Binding-site contacts:
Ligand atom N4 contacts residue THR294 of chain 1.A at 3.3 Å (h-bond).
Ligand atom C3 contacts residue FAD1 of chain 1.B at 4.0 Å.
Ligand atom C4 contacts residue ALA296 of chain 1.A at 4.0 Å (hydrophobic).
Ligand atom C5 contacts residue PRO293 of chain 1.A at 3.5 Å (hydrophobic).
Ligand atom C2 contacts residue LEU199 of chain 1.A at 3.8 Å (hydrophobic).
Ligand atom C5 contacts residue FAD1 of chain 1.B at 3.6 Å.
Ligand atom C2 contacts residue FAD1 of chain 1.B at 3.8 Å.
Ligand atom C1' contacts residue SER212 of chain 1.A at 3.6 Å.
Ligand atom C1 contacts residue TYR222 of chain 1.A at 4.0 Å (hydrophobic).
Ligand atom C3 contacts residue VAL47 of chain 1.A at 3.9 Å (hydrophobic).
Ligand atom C1 contacts residue FAD1 of chain 1.B at 3.6 Å.
Ligand atom C1' contacts residue ARG214 of chain 1.A at 3.7 Å.
Ligand atom O1' contacts residue ARG214 of chain 1.A at 3.0 Å (salt-bridge).
Ligand atom O1' contacts residue GLY46 of chain 1.A at 3.8 Å.
Ligand atom N4 contacts residue LEU210 of chain 1.A at 4.1 Å.
Ligand atom C5 contacts residue TRP185 of chain 1.A at 3.5 Å (hydrophobic).
Ligand atom C1' contacts residue GLY46 of chain 1.A at 4.0 Å.
Ligand atom N4 contacts residue TRP185 of chain 1.A at 4.1 Å.
Ligand atom C5 contacts residue LEU210 of chain 1.A at 3.9 Å (hydrophobic).
Ligand atom O2' contacts residue ARG214 of chain 1.A at 3.1 Å (salt-bridge).
Ligand atom C6 contacts residue FAD1 of chain 1.B at 3.5 Å.
Ligand atom O1' contacts residue SER212 of chain 1.A at 2.7 Å (h-bond).
Ligand atom C2 contacts residue VAL47 of chain 1.A at 3.7 Å (hydrophobic).
Ligand atom O2' contacts residue GLY46 of chain 1.A at 4.0 Å.
Ligand atom O2' contacts residue ARG44 of chain 1.A at 3.6 Å (salt-bridge).
Ligand atom N4 contacts residue PRO293 of chain 1.A at 3.0 Å (h-bond).
Ligand atom O2' contacts residue ARG220 of chain 1.A at 3.8 Å.
Ligand atom C1' contacts residue TYR222 of chain 1.A at 3.7 Å (hydrophobic).
Ligand atom C2 contacts residue SER212 of chain 1.A at 3.7 Å.
Ligand atom C4 contacts residue LEU210 of chain 1.A at 3.7 Å (hydrophobic).
Ligand atom C6 contacts residue TYR222 of chain 1.A at 3.7 Å (hydrophobic).
Ligand atom C4 contacts residue TYR201 of chain 1.A at 3.7 Å (hydrophobic).
Ligand atom C3 contacts residue LEU199 of chain 1.A at 3.8 Å (hydrophobic).
Ligand atom C3 contacts residue LEU210 of chain 1.A at 3.9 Å (hydrophobic).
Ligand atom N4 contacts residue ALA296 of chain 1.A at 3.8 Å.
Ligand atom N4 contacts residue TYR201 of chain 1.A at 3.1 Å (h-bond).
Ligand atom C4 contacts residue FAD1 of chain 1.B at 3.9 Å.
Ligand atom C4 contacts residue PRO293 of chain 1.A at 3.7 Å (hydrophobic).
Ligand atom C3 contacts residue TYR201 of chain 1.A at 3.4 Å (hydrophobic).
Ligand atom O2' contacts residue TYR222 of chain 1.A at 2.7 Å (h-bond).

Sequence of chain 1.A:
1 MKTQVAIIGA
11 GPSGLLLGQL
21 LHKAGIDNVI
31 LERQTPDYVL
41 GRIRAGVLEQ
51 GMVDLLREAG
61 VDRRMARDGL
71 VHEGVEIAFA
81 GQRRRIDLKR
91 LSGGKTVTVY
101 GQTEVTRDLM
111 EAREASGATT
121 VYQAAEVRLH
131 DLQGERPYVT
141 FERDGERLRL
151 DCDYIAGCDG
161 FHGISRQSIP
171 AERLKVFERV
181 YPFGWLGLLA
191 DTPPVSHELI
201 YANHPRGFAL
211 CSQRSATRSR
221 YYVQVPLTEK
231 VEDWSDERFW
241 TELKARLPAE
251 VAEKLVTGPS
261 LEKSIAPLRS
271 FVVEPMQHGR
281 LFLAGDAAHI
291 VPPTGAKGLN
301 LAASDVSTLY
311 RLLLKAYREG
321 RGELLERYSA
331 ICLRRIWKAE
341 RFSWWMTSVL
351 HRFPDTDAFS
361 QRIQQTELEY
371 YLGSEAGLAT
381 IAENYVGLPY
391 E

A protein and the small-molecule ligand that binds it are described below.
Small molecule (SMILES): Nc1ccc(C(=O)O)cc1